Sequence of chain 1.A:
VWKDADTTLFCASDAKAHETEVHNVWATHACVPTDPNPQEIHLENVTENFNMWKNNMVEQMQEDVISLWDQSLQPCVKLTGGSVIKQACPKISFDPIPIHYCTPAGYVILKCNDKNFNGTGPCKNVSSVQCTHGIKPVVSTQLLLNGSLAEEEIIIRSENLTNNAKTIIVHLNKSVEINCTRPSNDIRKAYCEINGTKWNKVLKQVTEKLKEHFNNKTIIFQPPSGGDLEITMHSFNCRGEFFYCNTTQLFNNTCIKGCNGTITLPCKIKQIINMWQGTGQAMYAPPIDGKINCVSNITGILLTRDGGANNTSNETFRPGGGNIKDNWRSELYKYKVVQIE

This small molecule binds to this protein.
Small molecule (SMILES): CC(=O)N[C@@H]1[C@@H](O)[C@H](O)[C@@H](CO)O[C@H]1O

Binding-site contacts:
Ligand atom C8 contacts residue ASN307 of chain 1.A at 4.5 Å.
Ligand atom C7 contacts residue ASN181 of chain 1.A at 3.8 Å.
Ligand atom O5 contacts residue THR183 of chain 1.A at 4.0 Å.
Ligand atom C2 contacts residue ASN181 of chain 1.A at 2.5 Å.
Ligand atom N2 contacts residue ASN307 of chain 1.A at 4.4 Å.
Ligand atom O4 contacts residue LYS305 of chain 1.A at 2.7 Å (salt-bridge).
Ligand atom C4 contacts residue ASN181 of chain 1.A at 4.2 Å.
Ligand atom C7 contacts residue VAL309 of chain 1.A at 3.8 Å (hydrophobic).
Ligand atom C1 contacts residue ASN181 of chain 1.A at 1.4 Å.
Ligand atom N2 contacts residue ASN181 of chain 1.A at 3.2 Å (h-bond).
Ligand atom C6 contacts residue TYR200 of chain 1.A at 4.4 Å (hydrophobic).
Ligand atom C8 contacts residue VAL309 of chain 1.A at 3.5 Å (hydrophobic).
Ligand atom O7 contacts residue ASN181 of chain 1.A at 3.8 Å.
Ligand atom O5 contacts residue ASN181 of chain 1.A at 2.4 Å (h-bond).
Ligand atom O6 contacts residue THR183 of chain 1.A at 4.0 Å.
Ligand atom C5 contacts residue THR183 of chain 1.A at 4.2 Å.
Ligand atom C5 contacts residue LYS305 of chain 1.A at 4.5 Å.
Ligand atom C1 contacts residue THR183 of chain 1.A at 4.3 Å.
Ligand atom O6 contacts residue TYR200 of chain 1.A at 3.2 Å (h-bond).
Ligand atom C4 contacts residue LYS305 of chain 1.A at 4.0 Å.
Ligand atom O3 contacts residue ASN181 of chain 1.A at 4.1 Å.
Ligand atom O7 contacts residue VAL309 of chain 1.A at 4.0 Å.
Ligand atom C3 contacts residue ASN181 of chain 1.A at 3.7 Å.
Ligand atom C5 contacts residue ASN181 of chain 1.A at 3.7 Å.